Sequence of chain 1.G:
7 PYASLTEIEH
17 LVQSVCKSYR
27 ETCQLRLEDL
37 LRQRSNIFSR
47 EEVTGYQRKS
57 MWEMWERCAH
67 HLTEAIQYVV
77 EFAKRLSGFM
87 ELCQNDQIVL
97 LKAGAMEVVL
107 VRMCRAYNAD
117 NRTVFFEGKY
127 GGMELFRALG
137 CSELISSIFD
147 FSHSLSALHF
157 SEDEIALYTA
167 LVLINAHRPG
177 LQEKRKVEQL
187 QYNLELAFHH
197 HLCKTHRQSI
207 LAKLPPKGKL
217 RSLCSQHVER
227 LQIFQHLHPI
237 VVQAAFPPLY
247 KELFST

A small-molecule ligand and the protein it binds are described below.
Small molecule (SMILES): CC(C)C[C@H](NC(=O)[C@H](CC(C)C)NC(=O)[C@H](CO)NC(=O)[C@H](CC(C)C)NC(=O)[C@H](CC(C)C)NC(=O)[C@H](Cc1ccc(O)cc1)NC(=O)[C@@H]1CCCN1C(=O)[C@@H](N)Cc1ccccc1)C(=O)NCC=O

Binding-site contacts:
Ligand atom CD2 contacts residue GLU248 of chain 1.G at 3.3 Å.
Ligand atom O contacts residue LYS80 of chain 1.G at 3.3 Å (salt-bridge).
Ligand atom C contacts residue GLU248 of chain 1.G at 3.9 Å.
Ligand atom CD1 contacts residue LEU245 of chain 1.G at 3.8 Å (hydrophobic).
Ligand atom CZ contacts residue PRO244 of chain 1.G at 3.8 Å (hydrophobic).
Ligand atom CA contacts residue GLU248 of chain 1.G at 3.7 Å.
Ligand atom CD1 contacts residue LEU97 of chain 1.G at 3.7 Å (hydrophobic).
Ligand atom N contacts residue GLU248 of chain 1.G at 3.3 Å (salt-bridge).
Ligand atom CZ contacts residue LYS98 of chain 1.G at 3.1 Å.
Ligand atom CE2 contacts residue PRO244 of chain 1.G at 3.4 Å (hydrophobic).
Ligand atom N contacts residue GLU248 of chain 1.G at 3.1 Å (salt-bridge).
Ligand atom CD2 contacts residue PHE85 of chain 1.G at 3.9 Å (hydrophobic).
Ligand atom CE2 contacts residue LYS98 of chain 1.G at 3.3 Å.
Ligand atom CE1 contacts residue LYS98 of chain 1.G at 3.6 Å.
Ligand atom CD contacts residue GLU248 of chain 1.G at 3.2 Å.
Ligand atom CG contacts residue GLU248 of chain 1.G at 3.4 Å.
Ligand atom CA contacts residue GLU248 of chain 1.G at 4.0 Å.
Ligand atom CB contacts residue GLU248 of chain 1.G at 3.6 Å.
Ligand atom CD2 contacts residue LEU97 of chain 1.G at 3.8 Å (hydrophobic).
Ligand atom CB contacts residue GLU248 of chain 1.G at 3.6 Å.
Ligand atom CA contacts residue GLU248 of chain 1.G at 3.9 Å.
Ligand atom CD2 contacts residue ILE94 of chain 1.G at 3.8 Å (hydrophobic).
Ligand atom CD2 contacts residue LYS98 of chain 1.G at 3.9 Å.
Ligand atom CD2 contacts residue LEU249 of chain 1.G at 3.9 Å (hydrophobic).
Ligand atom CG contacts residue GLU248 of chain 1.G at 3.8 Å.
Ligand atom CD1 contacts residue GLN90 of chain 1.G at 3.6 Å.
Ligand atom CA contacts residue LEU245 of chain 1.G at 4.0 Å (hydrophobic).
Ligand atom CD2 contacts residue PRO244 of chain 1.G at 3.8 Å (hydrophobic).
Ligand atom CD2 contacts residue GLN93 of chain 1.G at 3.8 Å.
Ligand atom CD2 contacts residue LYS80 of chain 1.G at 3.9 Å.
Ligand atom O contacts residue VAL76 of chain 1.G at 3.6 Å.
Ligand atom CD1 contacts residue GLU248 of chain 1.G at 3.6 Å.
Ligand atom CA contacts residue GLU248 of chain 1.G at 3.7 Å.
Ligand atom CE1 contacts residue GLU248 of chain 1.G at 4.0 Å.
Ligand atom O contacts residue GLU248 of chain 1.G at 3.6 Å (salt-bridge).
Ligand atom N contacts residue LEU245 of chain 1.G at 3.7 Å.
Ligand atom C contacts residue GLU248 of chain 1.G at 3.5 Å.
Ligand atom N contacts residue GLU248 of chain 1.G at 3.0 Å (salt-bridge).
Ligand atom CB contacts residue GLU248 of chain 1.G at 3.5 Å.
Ligand atom CD2 contacts residue ILE94 of chain 1.G at 4.0 Å (hydrophobic).